The small molecule below binds the protein below.
Small molecule (SMILES): O=c1[nH]cnc2c1ncn2[C@@H]1O[C@H](CO)[C@@H](O)[C@H]1O

Binding-site contacts:
Ligand atom C5' contacts residue LEU111 of chain 1.D at 3.8 Å (hydrophobic).
Ligand atom C4' contacts residue GLN147 of chain 1.D at 3.3 Å.
Ligand atom N3 contacts residue ARG422 of chain 1.D at 3.8 Å.
Ligand atom C4 contacts residue PHE107 of chain 1.D at 3.5 Å (hydrophobic).
Ligand atom N1 contacts residue ARG422 of chain 1.D at 3.4 Å (salt-bridge).
Ligand atom C2' contacts residue THR427 of chain 1.D at 3.3 Å.
Ligand atom O6 contacts residue ILE104 of chain 1.D at 3.9 Å.
Ligand atom N7 contacts residue GLY105 of chain 1.D at 3.4 Å.
Ligand atom C2 contacts residue ARG422 of chain 1.D at 3.7 Å.
Ligand atom C5 contacts residue ARG422 of chain 1.D at 3.6 Å.
Ligand atom O4' contacts residue PHE107 of chain 1.D at 3.2 Å.
Ligand atom C5 contacts residue PHE107 of chain 1.D at 3.8 Å (hydrophobic).
Ligand atom N1 contacts residue ASP14 of chain 1.D at 3.2 Å (salt-bridge).
Ligand atom O3' contacts residue THR427 of chain 1.D at 3.1 Å (h-bond).
Ligand atom O2' contacts residue ARG422 of chain 1.D at 3.5 Å.
Ligand atom C1' contacts residue PHE107 of chain 1.D at 3.8 Å (hydrophobic).
Ligand atom C6 contacts residue ASP14 of chain 1.D at 3.9 Å.
Ligand atom C2 contacts residue ASP14 of chain 1.D at 3.9 Å.
Ligand atom C8 contacts residue THR106 of chain 1.D at 3.2 Å.
Ligand atom O6 contacts residue PHE16 of chain 1.D at 3.5 Å.
Ligand atom C4' contacts residue LEU111 of chain 1.D at 3.8 Å (hydrophobic).
Ligand atom N9 contacts residue PHE107 of chain 1.D at 3.3 Å.
Ligand atom N7 contacts residue PHE107 of chain 1.D at 3.9 Å.
Ligand atom C8 contacts residue PHE107 of chain 1.D at 3.6 Å (hydrophobic).
Ligand atom C6 contacts residue ARG422 of chain 1.D at 3.3 Å.
Ligand atom C2' contacts residue ARG422 of chain 1.D at 3.8 Å.
Ligand atom O6 contacts residue GLY105 of chain 1.D at 3.7 Å.
Ligand atom O5' contacts residue LEU143 of chain 1.D at 3.5 Å.
Ligand atom C5' contacts residue LEU143 of chain 1.D at 3.7 Å (hydrophobic).
Ligand atom C2 contacts residue PHE16 of chain 1.D at 3.9 Å (hydrophobic).
Ligand atom O6 contacts residue ASP14 of chain 1.D at 3.7 Å.
Ligand atom O6 contacts residue ARG422 of chain 1.D at 3.7 Å.
Ligand atom O3' contacts residue CYS426 of chain 1.D at 3.7 Å.
Ligand atom C8 contacts residue GLY105 of chain 1.D at 3.8 Å.
Ligand atom O2' contacts residue THR427 of chain 1.D at 2.6 Å (h-bond).
Ligand atom N1 contacts residue PHE16 of chain 1.D at 3.5 Å.
Ligand atom O4' contacts residue LEU111 of chain 1.D at 3.7 Å.
Ligand atom C3' contacts residue GLN147 of chain 1.D at 3.3 Å.
Ligand atom O3' contacts residue GLN147 of chain 1.D at 2.4 Å (h-bond).
Ligand atom C3' contacts residue THR427 of chain 1.D at 3.3 Å.

Sequence of chain 1.D:
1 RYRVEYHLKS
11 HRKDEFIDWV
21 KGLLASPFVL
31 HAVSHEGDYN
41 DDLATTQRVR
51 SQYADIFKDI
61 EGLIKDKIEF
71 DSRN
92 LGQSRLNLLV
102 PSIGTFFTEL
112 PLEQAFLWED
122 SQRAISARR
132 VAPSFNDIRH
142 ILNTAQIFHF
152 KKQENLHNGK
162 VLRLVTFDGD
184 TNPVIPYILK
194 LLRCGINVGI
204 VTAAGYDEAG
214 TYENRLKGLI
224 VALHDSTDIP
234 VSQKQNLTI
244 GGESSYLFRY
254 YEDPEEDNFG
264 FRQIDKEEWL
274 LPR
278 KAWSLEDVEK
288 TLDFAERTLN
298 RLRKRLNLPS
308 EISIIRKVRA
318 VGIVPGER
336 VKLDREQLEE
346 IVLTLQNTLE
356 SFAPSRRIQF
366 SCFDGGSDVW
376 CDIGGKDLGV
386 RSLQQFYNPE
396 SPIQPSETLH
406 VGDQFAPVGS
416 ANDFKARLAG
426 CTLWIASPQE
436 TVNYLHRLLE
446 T